Sequence of chain 1.A:
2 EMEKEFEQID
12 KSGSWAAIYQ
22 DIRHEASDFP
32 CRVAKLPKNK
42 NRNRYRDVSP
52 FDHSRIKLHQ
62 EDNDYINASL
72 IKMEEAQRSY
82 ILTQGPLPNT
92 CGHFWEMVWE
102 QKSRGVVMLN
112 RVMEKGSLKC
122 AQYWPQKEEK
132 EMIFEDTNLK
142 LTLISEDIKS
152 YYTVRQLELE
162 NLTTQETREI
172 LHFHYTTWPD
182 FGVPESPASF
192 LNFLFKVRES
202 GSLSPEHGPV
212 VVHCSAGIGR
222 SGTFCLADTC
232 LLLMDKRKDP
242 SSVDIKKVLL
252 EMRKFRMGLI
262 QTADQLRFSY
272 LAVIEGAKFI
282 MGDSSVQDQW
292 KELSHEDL

Binding-site contacts:
Ligand atom C4 contacts residue GLY220 of chain 1.A at 3.6 Å.
Ligand atom C12 contacts residue TYR46 of chain 1.A at 3.4 Å (hydrophobic).
Ligand atom O7 contacts residue ASP181 of chain 1.A at 3.8 Å.
Ligand atom C14 contacts residue GLN262 of chain 1.A at 3.8 Å.
Ligand atom C3 contacts residue PHE182 of chain 1.A at 3.6 Å (hydrophobic).
Ligand atom O9 contacts residue ARG221 of chain 1.A at 3.6 Å.
Ligand atom O9 contacts residue ASP181 of chain 1.A at 3.6 Å.
Ligand atom N5 contacts residue ASP181 of chain 1.A at 3.6 Å.
Ligand atom C12 contacts residue ALA217 of chain 1.A at 3.8 Å (hydrophobic).
Ligand atom O1 contacts residue GLN262 of chain 1.A at 3.2 Å (h-bond).
Ligand atom C10 contacts residue PHE182 of chain 1.A at 3.7 Å (hydrophobic).
Ligand atom S6 contacts residue ASP181 of chain 1.A at 3.8 Å.
Ligand atom O8 contacts residue ILE219 of chain 1.A at 2.9 Å (h-bond).
Ligand atom C15 contacts residue PHE182 of chain 1.A at 3.5 Å (hydrophobic).
Ligand atom C1 contacts residue ASP181 of chain 1.A at 3.2 Å.
Ligand atom C15 contacts residue ALA217 of chain 1.A at 3.8 Å (hydrophobic).
Ligand atom S6 contacts residue CYS215 of chain 1.A at 3.4 Å (h-bond).
Ligand atom O8 contacts residue GLY218 of chain 1.A at 3.3 Å (h-bond).
Ligand atom C4 contacts residue ASP181 of chain 1.A at 3.1 Å.
Ligand atom O8 contacts residue GLY220 of chain 1.A at 2.7 Å (h-bond).
Ligand atom O7 contacts residue ALA217 of chain 1.A at 2.8 Å (h-bond).
Ligand atom O8 contacts residue CYS215 of chain 1.A at 3.2 Å (h-bond).
Ligand atom O7 contacts residue SER216 of chain 1.A at 2.8 Å (h-bond).
Ligand atom O9 contacts residue GLN266 of chain 1.A at 2.7 Å (h-bond).
Ligand atom C4 contacts residue PHE182 of chain 1.A at 3.4 Å (hydrophobic).
Ligand atom C15 contacts residue GLN262 of chain 1.A at 3.4 Å.
Ligand atom C3 contacts residue ASP181 of chain 1.A at 2.9 Å.
Ligand atom N5 contacts residue ARG221 of chain 1.A at 3.1 Å (salt-bridge).
Ligand atom S6 contacts residue GLY220 of chain 1.A at 3.7 Å.
Ligand atom O9 contacts residue PHE182 of chain 1.A at 2.8 Å (h-bond).
Ligand atom C10 contacts residue ALA217 of chain 1.A at 3.5 Å (hydrophobic).
Ligand atom O8 contacts residue ALA217 of chain 1.A at 3.2 Å.
Ligand atom C4 contacts residue ARG221 of chain 1.A at 3.8 Å.
Ligand atom C4 contacts residue GLN266 of chain 1.A at 3.8 Å.
Ligand atom N5 contacts residue CYS215 of chain 1.A at 3.7 Å.
Ligand atom O7 contacts residue CYS215 of chain 1.A at 3.4 Å (h-bond).
Ligand atom S6 contacts residue ALA217 of chain 1.A at 3.8 Å.
Ligand atom C11 contacts residue ALA217 of chain 1.A at 3.5 Å (hydrophobic).
Ligand atom N5 contacts residue GLY220 of chain 1.A at 3.4 Å.
Ligand atom O7 contacts residue ARG221 of chain 1.A at 3.1 Å (salt-bridge).

The protein below binds the small molecule below.
Small molecule (SMILES): O=C1C=C(c2cccc(O)c2)S(=O)(=O)N1